Sequence of chain 1.A:
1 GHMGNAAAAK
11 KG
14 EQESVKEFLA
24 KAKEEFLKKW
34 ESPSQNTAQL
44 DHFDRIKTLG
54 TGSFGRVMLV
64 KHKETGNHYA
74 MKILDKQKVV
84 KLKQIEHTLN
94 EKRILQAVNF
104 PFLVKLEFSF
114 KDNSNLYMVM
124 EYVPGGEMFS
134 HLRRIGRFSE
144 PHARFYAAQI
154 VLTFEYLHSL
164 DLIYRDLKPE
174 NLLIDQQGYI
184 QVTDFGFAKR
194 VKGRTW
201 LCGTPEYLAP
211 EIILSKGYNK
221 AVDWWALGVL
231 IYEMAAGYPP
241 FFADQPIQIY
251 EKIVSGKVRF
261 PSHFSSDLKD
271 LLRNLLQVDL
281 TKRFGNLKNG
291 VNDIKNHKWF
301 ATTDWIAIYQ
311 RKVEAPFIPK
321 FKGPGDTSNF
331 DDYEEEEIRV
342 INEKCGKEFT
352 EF

The protein below binds the small molecule below.
Small molecule (SMILES): CCCN(CC[NH3+])S(=O)(=O)c1cccc2cnccc12

Binding-site contacts:
Ligand atom O1 contacts residue LEU176 of chain 1.A at 3.6 Å.
Ligand atom C13 contacts residue LEU176 of chain 1.A at 3.9 Å (hydrophobic).
Ligand atom C12 contacts residue VAL126 of chain 1.A at 3.5 Å (hydrophobic).
Ligand atom C3 contacts residue ASP187 of chain 1.A at 3.9 Å.
Ligand atom O contacts residue LEU52 of chain 1.A at 3.7 Å.
Ligand atom C10 contacts residue LEU176 of chain 1.A at 3.5 Å (hydrophobic).
Ligand atom N2 contacts residue GLU124 of chain 1.A at 3.7 Å.
Ligand atom C2 contacts residue VAL60 of chain 1.A at 3.3 Å (hydrophobic).
Ligand atom C8 contacts residue MET123 of chain 1.A at 3.8 Å (hydrophobic).
Ligand atom N2 contacts residue LEU176 of chain 1.A at 3.9 Å.
Ligand atom C12 contacts residue LEU176 of chain 1.A at 3.7 Å (hydrophobic).
Ligand atom O contacts residue GLY53 of chain 1.A at 3.8 Å.
Ligand atom C4 contacts residue GLU173 of chain 1.A at 3.8 Å.
Ligand atom N1 contacts residue ASN174 of chain 1.A at 3.0 Å (h-bond).
Ligand atom C9 contacts residue LEU176 of chain 1.A at 3.7 Å (hydrophobic).
Ligand atom C5 contacts residue VAL60 of chain 1.A at 3.9 Å (hydrophobic).
Ligand atom C contacts residue PHE57 of chain 1.A at 3.7 Å (hydrophobic).
Ligand atom C9 contacts residue ALA73 of chain 1.A at 3.6 Å (hydrophobic).
Ligand atom N2 contacts residue VAL126 of chain 1.A at 2.8 Å (h-bond).
Ligand atom C7 contacts residue THR186 of chain 1.A at 3.7 Å.
Ligand atom O contacts residue VAL60 of chain 1.A at 3.5 Å.
Ligand atom C8 contacts residue THR186 of chain 1.A at 3.7 Å.
Ligand atom C13 contacts residue VAL126 of chain 1.A at 3.7 Å (hydrophobic).
Ligand atom N2 contacts residue TYR125 of chain 1.A at 3.7 Å.
Ligand atom C12 contacts residue TYR125 of chain 1.A at 3.8 Å (hydrophobic).
Ligand atom N2 contacts residue ALA73 of chain 1.A at 3.6 Å.
Ligand atom N1 contacts residue ASP187 of chain 1.A at 3.3 Å (salt-bridge).
Ligand atom C13 contacts residue ALA73 of chain 1.A at 3.3 Å (hydrophobic).
Ligand atom C11 contacts residue LEU176 of chain 1.A at 3.5 Å (hydrophobic).
Ligand atom C contacts residue THR54 of chain 1.A at 3.6 Å.
Ligand atom C contacts residue GLY53 of chain 1.A at 3.6 Å.
Ligand atom C4 contacts residue GLU130 of chain 1.A at 3.6 Å.
Ligand atom O1 contacts residue PHE330 of chain 1.A at 3.7 Å.
Ligand atom C7 contacts residue MET123 of chain 1.A at 3.7 Å (hydrophobic).
Ligand atom C13 contacts residue GLU124 of chain 1.A at 3.2 Å.
Ligand atom C contacts residue GLY55 of chain 1.A at 4.0 Å.
Ligand atom N1 contacts residue GLU173 of chain 1.A at 3.3 Å (salt-bridge).
Ligand atom C12 contacts residue PHE330 of chain 1.A at 3.5 Å (hydrophobic).
Ligand atom C6 contacts residue VAL60 of chain 1.A at 3.9 Å (hydrophobic).
Ligand atom C11 contacts residue PHE330 of chain 1.A at 3.6 Å (hydrophobic).

Sequence of chain 1.B:
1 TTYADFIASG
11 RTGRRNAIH